This small molecule binds to this protein.
Small molecule (SMILES): O=C(CCC(=O)Nc1ccccc1Cl)/N=N/C=c1ccc(=C/N=N/C(=O)CCC(=O)Nc2ccccc2Cl)cc1

Sequence of chain 1.B:
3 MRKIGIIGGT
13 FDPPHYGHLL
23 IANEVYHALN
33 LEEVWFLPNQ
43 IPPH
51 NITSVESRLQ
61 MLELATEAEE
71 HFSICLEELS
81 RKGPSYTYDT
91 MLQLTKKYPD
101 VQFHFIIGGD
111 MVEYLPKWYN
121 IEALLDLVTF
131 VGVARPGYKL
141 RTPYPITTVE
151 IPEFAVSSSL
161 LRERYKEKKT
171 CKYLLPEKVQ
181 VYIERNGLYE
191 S

Binding-site contacts:
Ligand atom OAD contacts residue MET111 of chain 1.B at 3.1 Å.
Ligand atom OAC contacts residue GLY108 of chain 1.A at 3.3 Å (h-bond).
Ligand atom CBG contacts residue TYR114 of chain 1.B at 3.6 Å (hydrophobic).
Ligand atom CBL contacts residue GLY108 of chain 1.B at 3.4 Å.
Ligand atom OAC contacts residue ILE107 of chain 1.A at 3.3 Å.
Ligand atom NBB contacts residue TRP118 of chain 1.B at 3.5 Å.
Ligand atom NBC contacts residue GLY10 of chain 1.A at 3.4 Å (h-bond).
Ligand atom NBA contacts residue FMT1 of chain 1.D at 3.3 Å (h-bond).
Ligand atom CAO contacts residue ILE106 of chain 1.A at 3.3 Å (hydrophobic).
Ligand atom CAM contacts residue GLY108 of chain 1.A at 3.4 Å.
Ligand atom OAA contacts residue PHE105 of chain 1.A at 3.4 Å.
Ligand atom CAP contacts residue ILE106 of chain 1.B at 3.6 Å (hydrophobic).
Ligand atom CBF contacts residue TYR114 of chain 1.A at 3.6 Å (hydrophobic).
Ligand atom CBN contacts residue GLY108 of chain 1.B at 3.5 Å.
Ligand atom NBC contacts residue TYR114 of chain 1.B at 3.1 Å (h-bond).
Ligand atom NAY contacts residue FMT1 of chain 1.D at 3.5 Å (h-bond).
Ligand atom CAQ contacts residue TRP118 of chain 1.A at 3.6 Å (hydrophobic).
Ligand atom NAY contacts residue TRP118 of chain 1.A at 3.0 Å.
Ligand atom NBD contacts residue TYR114 of chain 1.A at 3.1 Å (h-bond).
Ligand atom CAJ contacts residue ILE23 of chain 1.B at 3.3 Å (hydrophobic).
Ligand atom CBI contacts residue TRP118 of chain 1.A at 3.5 Å (hydrophobic).
Ligand atom CBK contacts residue GLY108 of chain 1.A at 3.5 Å.
Ligand atom CAH contacts residue FMT1 of chain 1.G at 3.4 Å.
Ligand atom CBJ contacts residue TRP118 of chain 1.B at 3.5 Å (hydrophobic).
Ligand atom CAN contacts residue GLY108 of chain 1.B at 3.4 Å.
Ligand atom CBF contacts residue TRP118 of chain 1.B at 3.5 Å (hydrophobic).
Ligand atom OAB contacts residue PHE105 of chain 1.B at 3.4 Å.
Ligand atom NAZ contacts residue TRP118 of chain 1.B at 3.2 Å.
Ligand atom OAD contacts residue ILE107 of chain 1.B at 3.5 Å.
Ligand atom OAD contacts residue GLY108 of chain 1.B at 3.2 Å (h-bond).
Ligand atom CLAF contacts residue TYR114 of chain 1.A at 3.6 Å.
Ligand atom NBB contacts residue FMT1 of chain 1.G at 3.0 Å (h-bond).
Ligand atom CLAE contacts residue TYR114 of chain 1.B at 3.5 Å.
Ligand atom NBA contacts residue LYS117 of chain 1.B at 3.6 Å.
Ligand atom CAS contacts residue TRP118 of chain 1.A at 3.6 Å (hydrophobic).
Ligand atom CAG contacts residue FMT1 of chain 1.D at 3.4 Å.
Ligand atom NBA contacts residue TYR114 of chain 1.B at 3.5 Å.
Ligand atom NAZ contacts residue FMT1 of chain 1.G at 3.6 Å.
Ligand atom CBE contacts residue TRP118 of chain 1.A at 3.5 Å (hydrophobic).
Ligand atom OAC contacts residue MET111 of chain 1.A at 3.3 Å.

Sequence of chain 1.A:
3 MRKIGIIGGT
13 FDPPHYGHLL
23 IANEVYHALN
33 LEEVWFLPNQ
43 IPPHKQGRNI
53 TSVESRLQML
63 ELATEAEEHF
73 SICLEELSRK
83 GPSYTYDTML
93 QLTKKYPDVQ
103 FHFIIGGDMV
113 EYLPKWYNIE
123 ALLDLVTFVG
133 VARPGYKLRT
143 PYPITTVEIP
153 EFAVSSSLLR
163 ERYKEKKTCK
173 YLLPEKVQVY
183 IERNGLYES